Sequence of chain 1.A:
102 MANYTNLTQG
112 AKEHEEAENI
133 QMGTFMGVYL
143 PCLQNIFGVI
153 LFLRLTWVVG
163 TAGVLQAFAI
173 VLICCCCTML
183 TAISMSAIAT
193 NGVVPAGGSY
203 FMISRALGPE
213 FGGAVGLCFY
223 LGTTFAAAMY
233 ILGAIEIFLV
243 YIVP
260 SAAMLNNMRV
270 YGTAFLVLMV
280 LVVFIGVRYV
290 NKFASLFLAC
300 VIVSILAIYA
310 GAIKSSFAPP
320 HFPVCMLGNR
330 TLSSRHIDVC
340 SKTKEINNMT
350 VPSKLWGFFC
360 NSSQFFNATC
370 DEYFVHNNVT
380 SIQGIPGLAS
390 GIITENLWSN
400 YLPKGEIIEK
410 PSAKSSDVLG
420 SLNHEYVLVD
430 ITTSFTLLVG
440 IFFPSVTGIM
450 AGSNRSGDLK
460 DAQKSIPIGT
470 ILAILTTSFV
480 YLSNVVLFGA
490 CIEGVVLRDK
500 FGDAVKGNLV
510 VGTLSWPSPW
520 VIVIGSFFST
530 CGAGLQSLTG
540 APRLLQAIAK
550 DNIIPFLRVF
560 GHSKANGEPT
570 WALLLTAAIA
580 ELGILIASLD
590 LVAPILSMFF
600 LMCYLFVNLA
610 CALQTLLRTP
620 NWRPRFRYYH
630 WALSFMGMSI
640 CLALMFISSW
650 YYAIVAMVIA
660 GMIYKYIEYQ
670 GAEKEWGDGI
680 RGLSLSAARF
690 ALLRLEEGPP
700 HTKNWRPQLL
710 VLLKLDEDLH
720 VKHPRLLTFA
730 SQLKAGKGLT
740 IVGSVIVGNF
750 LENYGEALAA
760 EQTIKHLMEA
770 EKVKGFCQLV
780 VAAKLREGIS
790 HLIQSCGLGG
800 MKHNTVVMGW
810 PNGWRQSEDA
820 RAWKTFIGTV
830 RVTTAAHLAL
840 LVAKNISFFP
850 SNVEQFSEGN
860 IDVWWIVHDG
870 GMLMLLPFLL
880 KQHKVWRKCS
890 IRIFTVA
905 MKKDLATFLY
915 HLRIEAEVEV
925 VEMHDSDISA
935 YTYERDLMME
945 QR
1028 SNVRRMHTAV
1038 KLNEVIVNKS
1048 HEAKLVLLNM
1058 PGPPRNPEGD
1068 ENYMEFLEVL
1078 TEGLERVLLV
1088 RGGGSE

This small molecule binds to this protein.
Small molecule (SMILES): CC(=O)N[C@H]1[C@H](O[C@H]2[C@H](O)[C@@H](NC(C)=O)CO[C@@H]2CO)O[C@H](CO)[C@@H](O[C@@H]2O[C@H](CO)[C@@H](O)[C@H](O)[C@@H]2O)[C@@H]1O

Binding-site contacts:
Ligand atom C3 contacts residue ASN328 of chain 1.A at 3.8 Å.
Ligand atom O6 contacts residue SER415 of chain 1.A at 2.5 Å (h-bond).
Ligand atom C1 contacts residue ASP416 of chain 1.A at 3.9 Å.
Ligand atom N2 contacts residue GLU408 of chain 1.A at 3.9 Å.
Ligand atom O6 contacts residue ASP416 of chain 1.A at 3.5 Å.
Ligand atom C7 contacts residue ASP416 of chain 1.A at 4.3 Å.
Ligand atom O6 contacts residue SER414 of chain 1.A at 3.7 Å.
Ligand atom C7 contacts residue GLU408 of chain 1.A at 4.2 Å.
Ligand atom C5 contacts residue ASN328 of chain 1.A at 3.7 Å.
Ligand atom O7 contacts residue ASP416 of chain 1.A at 4.3 Å.
Ligand atom O7 contacts residue ASN328 of chain 1.A at 3.7 Å.
Ligand atom C7 contacts residue PRO410 of chain 1.A at 4.2 Å (hydrophobic).
Ligand atom N2 contacts residue ASN328 of chain 1.A at 2.9 Å (h-bond).
Ligand atom C4 contacts residue ASN328 of chain 1.A at 4.2 Å.
Ligand atom O4 contacts residue ASP416 of chain 1.A at 4.4 Å.
Ligand atom C5 contacts residue SER415 of chain 1.A at 4.4 Å.
Ligand atom C2 contacts residue ASN328 of chain 1.A at 2.4 Å.
Ligand atom C6 contacts residue SER415 of chain 1.A at 3.1 Å.
Ligand atom O5 contacts residue SER414 of chain 1.A at 3.7 Å.
Ligand atom C3 contacts residue ASP416 of chain 1.A at 4.2 Å.
Ligand atom C6 contacts residue ASP416 of chain 1.A at 3.9 Å.
Ligand atom C1 contacts residue GLU408 of chain 1.A at 4.2 Å.
Ligand atom O5 contacts residue ASN328 of chain 1.A at 2.4 Å (h-bond).
Ligand atom C6 contacts residue SER414 of chain 1.A at 4.5 Å.
Ligand atom C1 contacts residue ASN328 of chain 1.A at 1.4 Å.
Ligand atom O5 contacts residue SER415 of chain 1.A at 4.4 Å.
Ligand atom C8 contacts residue GLU408 of chain 1.A at 3.8 Å.
Ligand atom C2 contacts residue ASP416 of chain 1.A at 4.0 Å.
Ligand atom N2 contacts residue ASP416 of chain 1.A at 3.3 Å (salt-bridge).
Ligand atom C7 contacts residue ASN328 of chain 1.A at 3.5 Å.
Ligand atom C8 contacts residue PRO410 of chain 1.A at 3.6 Å (hydrophobic).
Ligand atom O7 contacts residue PRO410 of chain 1.A at 3.9 Å.